A small-molecule ligand and the protein it binds are described below.
Small molecule (SMILES): CC[C@H](C)[C@H](NC(=O)[C@H](C)N)C(=O)N[C@@H](CC(C)C)C(=O)N[C@@H](C)C(=O)N[C@@H](C)C(=O)N[C@@H](CC(C)C)C(=O)N[C@@H](CC(C)C)C(=O)N[C@@H](CCC(N)=O)C(=O)N[C@@H](C)C=O

Binding-site contacts:
Ligand atom CD2 contacts residue LYS65 of chain 1.A at 4.2 Å.
Ligand atom CD1 contacts residue LEU82 of chain 1.A at 4.0 Å (hydrophobic).
Ligand atom CD2 contacts residue GLU83 of chain 1.A at 4.1 Å.
Ligand atom CD2 contacts residue ILE61 of chain 1.A at 3.6 Å (hydrophobic).
Ligand atom C contacts residue ILE61 of chain 1.A at 4.2 Å (hydrophobic).
Ligand atom CB contacts residue GLN78 of chain 1.A at 4.3 Å.
Ligand atom CD1 contacts residue VAL79 of chain 1.A at 3.7 Å (hydrophobic).
Ligand atom N contacts residue LEU242 of chain 1.A at 4.3 Å.
Ligand atom CG contacts residue ILE61 of chain 1.A at 4.0 Å (hydrophobic).
Ligand atom OE1 contacts residue LEU75 of chain 1.A at 3.7 Å.
Ligand atom CD contacts residue LEU75 of chain 1.A at 4.1 Å (hydrophobic).
Ligand atom CB contacts residue GLU245 of chain 1.A at 3.6 Å.
Ligand atom N contacts residue GLU245 of chain 1.A at 4.1 Å.
Ligand atom CB contacts residue LEU75 of chain 1.A at 4.0 Å (hydrophobic).
Ligand atom C contacts residue GLU245 of chain 1.A at 3.6 Å.
Ligand atom N contacts residue GLU245 of chain 1.A at 2.8 Å (salt-bridge).
Ligand atom O contacts residue LYS65 of chain 1.A at 3.4 Å (salt-bridge).
Ligand atom CA contacts residue GLU245 of chain 1.A at 3.7 Å.
Ligand atom CD1 contacts residue ASP241 of chain 1.A at 3.5 Å.
Ligand atom CD2 contacts residue MET246 of chain 1.A at 4.1 Å (hydrophobic).
Ligand atom CD2 contacts residue GLN78 of chain 1.A at 3.9 Å.
Ligand atom CD1 contacts residue ILE61 of chain 1.A at 3.4 Å (hydrophobic).
Ligand atom CD2 contacts residue PHE70 of chain 1.A at 4.3 Å (hydrophobic).
Ligand atom CD1 contacts residue LEU242 of chain 1.A at 3.8 Å (hydrophobic).
Ligand atom CG contacts residue LEU75 of chain 1.A at 3.8 Å (hydrophobic).
Ligand atom O contacts residue ILE61 of chain 1.A at 4.1 Å.
Ligand atom CB contacts residue GLU245 of chain 1.A at 3.5 Å.
Ligand atom CD1 contacts residue GLU245 of chain 1.A at 4.1 Å.
Ligand atom O contacts residue LYS65 of chain 1.A at 3.5 Å (salt-bridge).
Ligand atom CB contacts residue ILE61 of chain 1.A at 4.0 Å (hydrophobic).
Ligand atom N contacts residue ILE61 of chain 1.A at 4.3 Å.
Ligand atom CA contacts residue GLU245 of chain 1.A at 3.5 Å.
Ligand atom C contacts residue LYS65 of chain 1.A at 3.9 Å.
Ligand atom CG1 contacts residue GLU245 of chain 1.A at 3.5 Å.
Ligand atom CB contacts residue LEU242 of chain 1.A at 4.0 Å (hydrophobic).
Ligand atom CD1 contacts residue LEU242 of chain 1.A at 3.4 Å (hydrophobic).
Ligand atom CD2 contacts residue LEU82 of chain 1.A at 3.8 Å (hydrophobic).
Ligand atom CG2 contacts residue LEU242 of chain 1.A at 3.8 Å (hydrophobic).
Ligand atom CD2 contacts residue VAL79 of chain 1.A at 3.9 Å (hydrophobic).
Ligand atom CD1 contacts residue GLN78 of chain 1.A at 4.0 Å.

Sequence of chain 1.A:
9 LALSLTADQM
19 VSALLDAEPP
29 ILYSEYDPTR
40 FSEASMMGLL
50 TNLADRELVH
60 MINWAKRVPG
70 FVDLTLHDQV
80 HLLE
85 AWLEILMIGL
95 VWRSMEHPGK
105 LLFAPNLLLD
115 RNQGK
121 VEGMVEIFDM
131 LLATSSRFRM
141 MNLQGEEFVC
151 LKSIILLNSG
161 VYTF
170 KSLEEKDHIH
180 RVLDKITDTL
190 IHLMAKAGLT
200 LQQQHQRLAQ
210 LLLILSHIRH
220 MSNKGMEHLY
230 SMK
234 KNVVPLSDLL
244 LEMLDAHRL